Binding-site contacts:
Ligand atom CD contacts residue GLU193 of chain 1.B at 3.9 Å.
Ligand atom OE2 contacts residue THR143 of chain 1.B at 3.1 Å (h-bond).
Ligand atom CA contacts residue GLU193 of chain 1.B at 3.4 Å.
Ligand atom O contacts residue TYR61 of chain 1.B at 3.4 Å.
Ligand atom N contacts residue SER142 of chain 1.B at 4.1 Å.
Ligand atom OXT contacts residue SER142 of chain 1.B at 4.0 Å.
Ligand atom O contacts residue SER142 of chain 1.B at 2.9 Å (h-bond).
Ligand atom CA contacts residue PRO89 of chain 1.B at 4.1 Å (hydrophobic).
Ligand atom OXT contacts residue PRO89 of chain 1.B at 3.7 Å.
Ligand atom N contacts residue PRO89 of chain 1.B at 2.9 Å (h-bond).
Ligand atom C contacts residue SER142 of chain 1.B at 3.4 Å.
Ligand atom OXT contacts residue THR91 of chain 1.B at 2.9 Å (h-bond).
Ligand atom CD contacts residue LEU138 of chain 1.B at 4.0 Å (hydrophobic).
Ligand atom N contacts residue TYR61 of chain 1.B at 4.1 Å.
Ligand atom OE2 contacts residue LEU138 of chain 1.B at 4.1 Å.
Ligand atom O contacts residue GLY141 of chain 1.B at 3.2 Å.
Ligand atom OE2 contacts residue GLY141 of chain 1.B at 3.7 Å.
Ligand atom CB contacts residue LEU138 of chain 1.B at 4.0 Å (hydrophobic).
Ligand atom CG contacts residue TYR61 of chain 1.B at 4.2 Å (hydrophobic).
Ligand atom C contacts residue ARG96 of chain 1.B at 3.5 Å.
Ligand atom CD contacts residue THR143 of chain 1.B at 3.3 Å.
Ligand atom CB contacts residue TYR61 of chain 1.B at 3.5 Å (hydrophobic).
Ligand atom N contacts residue THR91 of chain 1.B at 2.9 Å (h-bond).
Ligand atom OXT contacts residue LEU90 of chain 1.B at 3.6 Å.
Ligand atom OXT contacts residue ARG96 of chain 1.B at 2.8 Å (salt-bridge).
Ligand atom OE1 contacts residue THR143 of chain 1.B at 2.6 Å (h-bond).
Ligand atom CG contacts residue LEU138 of chain 1.B at 3.7 Å (hydrophobic).
Ligand atom OE1 contacts residue GLU193 of chain 1.B at 3.8 Å.
Ligand atom OXT contacts residue TYR61 of chain 1.B at 3.6 Å.
Ligand atom C contacts residue TYR61 of chain 1.B at 3.7 Å (hydrophobic).
Ligand atom C contacts residue THR91 of chain 1.B at 3.7 Å.
Ligand atom CB contacts residue GLU193 of chain 1.B at 4.1 Å.
Ligand atom N contacts residue GLU193 of chain 1.B at 2.8 Å (salt-bridge).
Ligand atom CG contacts residue GLU193 of chain 1.B at 3.6 Å.
Ligand atom CA contacts residue SER142 of chain 1.B at 3.3 Å.
Ligand atom CA contacts residue THR91 of chain 1.B at 3.5 Å.
Ligand atom O contacts residue ARG96 of chain 1.B at 2.8 Å (salt-bridge).
Ligand atom N contacts residue TYR220 of chain 1.B at 3.7 Å.
Ligand atom OE2 contacts residue SER142 of chain 1.B at 3.3 Å (h-bond).
Ligand atom CA contacts residue TYR61 of chain 1.B at 4.1 Å (hydrophobic).

The small molecule below binds the protein below.
Small molecule (SMILES): N[C@@H](CCC(=O)O)C(=O)O

Sequence of chain 1.B:
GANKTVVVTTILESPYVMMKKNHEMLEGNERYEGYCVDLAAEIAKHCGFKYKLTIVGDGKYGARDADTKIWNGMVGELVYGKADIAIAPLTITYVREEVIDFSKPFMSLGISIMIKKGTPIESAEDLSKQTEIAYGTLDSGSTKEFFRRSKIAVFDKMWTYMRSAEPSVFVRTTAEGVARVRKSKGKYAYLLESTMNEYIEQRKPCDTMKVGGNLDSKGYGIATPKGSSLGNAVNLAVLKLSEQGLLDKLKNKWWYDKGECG